Binding-site contacts:
Ligand atom O2 contacts residue LYS147 of chain 1.B at 2.5 Å (salt-bridge).
Ligand atom O1 contacts residue LYS108 of chain 1.B at 3.7 Å.
Ligand atom O10 contacts residue LYS131 of chain 1.A at 3.1 Å (salt-bridge).
Ligand atom O4' contacts residue GLY110 of chain 1.B at 3.4 Å (h-bond).
Ligand atom C6' contacts residue LYS131 of chain 1.A at 3.5 Å.
Ligand atom N3' contacts residue GLY110 of chain 1.B at 3.4 Å (h-bond).
Ligand atom C7 contacts residue VAL16 of chain 1.B at 3.9 Å (hydrophobic).
Ligand atom N5' contacts residue LYS131 of chain 1.A at 3.1 Å (salt-bridge).
Ligand atom C4' contacts residue GLY110 of chain 1.B at 3.3 Å.
Ligand atom N2' contacts residue CYS76 of chain 1.B at 3.8 Å.
Ligand atom C2' contacts residue GLU114 of chain 1.B at 3.3 Å.
Ligand atom C10 contacts residue VAL18 of chain 1.B at 3.9 Å (hydrophobic).
Ligand atom O4 contacts residue LYS21 of chain 1.B at 3.3 Å.
Ligand atom N2' contacts residue HIS77 of chain 1.B at 2.9 Å (h-bond).
Ligand atom N2' contacts residue GLU114 of chain 1.B at 2.4 Å (salt-bridge).
Ligand atom N2' contacts residue LEU79 of chain 1.B at 3.2 Å.
Ligand atom N1' contacts residue CYS76 of chain 1.B at 3.5 Å.
Ligand atom C2' contacts residue LEU79 of chain 1.B at 3.6 Å (hydrophobic).
Ligand atom O1 contacts residue GLY110 of chain 1.B at 3.0 Å (h-bond).
Ligand atom N3' contacts residue GLU114 of chain 1.B at 3.1 Å (salt-bridge).
Ligand atom N8' contacts residue HIS77 of chain 1.B at 2.9 Å (h-bond).
Ligand atom O9' contacts residue HIS77 of chain 1.B at 3.9 Å.
Ligand atom C10 contacts residue LYS108 of chain 1.B at 3.6 Å.
Ligand atom O2 contacts residue GLY110 of chain 1.B at 3.5 Å (h-bond).
Ligand atom O1 contacts residue THR109 of chain 1.B at 3.4 Å.
Ligand atom C2' contacts residue HIS77 of chain 1.B at 3.8 Å.
Ligand atom C4B contacts residue HIS77 of chain 1.B at 3.6 Å.
Ligand atom C2' contacts residue CYS76 of chain 1.B at 3.7 Å (hydrophobic).
Ligand atom O4' contacts residue MET113 of chain 1.B at 3.1 Å (h-bond).
Ligand atom C7' contacts residue LYS131 of chain 1.A at 3.2 Å.
Ligand atom O3 contacts residue LYS131 of chain 1.A at 3.6 Å.
Ligand atom P contacts residue LYS147 of chain 1.B at 3.9 Å.
Ligand atom C7 contacts residue HIS77 of chain 1.B at 3.5 Å.
Ligand atom P contacts residue GLY110 of chain 1.B at 3.9 Å.
Ligand atom C7' contacts residue LYS51 of chain 1.A at 3.8 Å.
Ligand atom N1' contacts residue HIS77 of chain 1.B at 2.9 Å (h-bond).
Ligand atom C10 contacts residue THR109 of chain 1.B at 3.5 Å.
Ligand atom O4' contacts residue GLU112 of chain 1.B at 3.2 Å (salt-bridge).
Ligand atom O9' contacts residue THR109 of chain 1.B at 3.6 Å.
Ligand atom O10 contacts residue LYS51 of chain 1.A at 2.8 Å (salt-bridge).

This small molecule binds to this protein.
Small molecule (SMILES): Nc1nc2c(c(=O)[nH]1)N[C@H]1C(=O)[C@H]3O[P](=O)(O)OC[C@H]3O[C@H]1N2

Sequence of chain 1.B:
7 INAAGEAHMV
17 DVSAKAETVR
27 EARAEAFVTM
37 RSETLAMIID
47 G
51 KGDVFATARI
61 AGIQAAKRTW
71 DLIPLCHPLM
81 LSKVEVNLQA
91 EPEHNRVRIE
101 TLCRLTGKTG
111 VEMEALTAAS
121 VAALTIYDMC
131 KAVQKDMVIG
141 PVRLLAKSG

Sequence of chain 1.A:
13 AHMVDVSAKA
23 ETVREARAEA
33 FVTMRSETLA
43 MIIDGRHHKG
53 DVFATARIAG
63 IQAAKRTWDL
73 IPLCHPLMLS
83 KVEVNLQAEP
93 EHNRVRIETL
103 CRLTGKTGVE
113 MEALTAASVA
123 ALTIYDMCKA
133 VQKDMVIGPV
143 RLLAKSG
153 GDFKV